Binding-site contacts:
Ligand atom C6 contacts residue PRO108 of chain 1.H at 3.7 Å (hydrophobic).
Ligand atom C5 contacts residue TYR31 of chain 1.H at 3.0 Å (hydrophobic).
Ligand atom O4' contacts residue TYR31 of chain 1.H at 3.6 Å.
Ligand atom C2' contacts residue TYR31 of chain 1.H at 3.5 Å (hydrophobic).
Ligand atom O3' contacts residue ARG32 of chain 1.H at 3.7 Å.
Ligand atom N4 contacts residue GLN130 of chain 1.G at 3.6 Å.
Ligand atom N9 contacts residue TYR31 of chain 1.H at 3.5 Å (h-bond).
Ligand atom C2 contacts residue LYS106 of chain 1.H at 3.6 Å.
Ligand atom O3' contacts residue HIS70 of chain 1.H at 3.3 Å.
Ligand atom C5 contacts residue GLN130 of chain 1.G at 3.5 Å.
Ligand atom O4' contacts residue ARG32 of chain 1.H at 3.1 Å.
Ligand atom N3 contacts residue GLU133 of chain 1.G at 3.1 Å.
Ligand atom C8 contacts residue TYR31 of chain 1.H at 3.5 Å (hydrophobic).
Ligand atom N3 contacts residue TYR31 of chain 1.H at 3.5 Å.
Ligand atom C6 contacts residue TYR31 of chain 1.H at 3.4 Å (hydrophobic).
Ligand atom C2 contacts residue GLU133 of chain 1.G at 3.7 Å.
Ligand atom O3' contacts residue HIS68 of chain 1.H at 3.5 Å (h-bond).
Ligand atom C5' contacts residue TYR131 of chain 1.G at 3.5 Å (hydrophobic).
Ligand atom N7 contacts residue TYR31 of chain 1.H at 3.2 Å (h-bond).
Ligand atom O3' contacts residue TYR31 of chain 1.H at 3.4 Å (h-bond).
Ligand atom O2 contacts residue GLN63 of chain 1.H at 3.1 Å (h-bond).
Ligand atom C4' contacts residue ARG32 of chain 1.H at 3.7 Å.
Ligand atom O4' contacts residue ARG32 of chain 1.H at 2.7 Å (salt-bridge).
Ligand atom C2 contacts residue ARG32 of chain 1.H at 3.6 Å.
Ligand atom O5' contacts residue HIS70 of chain 1.H at 3.0 Å (h-bond).
Ligand atom C1' contacts residue ARG32 of chain 1.H at 3.4 Å.
Ligand atom C5' contacts residue ARG32 of chain 1.H at 3.5 Å.
Ligand atom C4' contacts residue TYR31 of chain 1.H at 3.4 Å (hydrophobic).
Ligand atom C4' contacts residue ARG32 of chain 1.H at 3.5 Å.
Ligand atom N6 contacts residue PRO108 of chain 1.H at 3.6 Å.
Ligand atom O3' contacts residue ASP65 of chain 1.H at 3.0 Å (salt-bridge).
Ligand atom O2 contacts residue ARG32 of chain 1.H at 2.8 Å (salt-bridge).
Ligand atom C5 contacts residue TYR131 of chain 1.G at 3.4 Å (hydrophobic).
Ligand atom C2 contacts residue GLN63 of chain 1.H at 3.7 Å.
Ligand atom C6 contacts residue TYR131 of chain 1.G at 3.3 Å (hydrophobic).
Ligand atom C4' contacts residue HIS68 of chain 1.H at 3.7 Å.
Ligand atom N1 contacts residue PRO108 of chain 1.H at 3.5 Å.
Ligand atom C4 contacts residue TYR31 of chain 1.H at 3.2 Å (hydrophobic).
Ligand atom O2 contacts residue CYS28 of chain 1.H at 3.6 Å (h-bond).
Ligand atom N3 contacts residue ARG32 of chain 1.H at 3.0 Å (salt-bridge).

Sequence of chain 1.G:
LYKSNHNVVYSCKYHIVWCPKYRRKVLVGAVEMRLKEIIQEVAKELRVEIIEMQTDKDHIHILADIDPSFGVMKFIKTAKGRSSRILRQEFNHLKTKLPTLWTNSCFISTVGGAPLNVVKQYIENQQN

Sequence of chain 1.H:
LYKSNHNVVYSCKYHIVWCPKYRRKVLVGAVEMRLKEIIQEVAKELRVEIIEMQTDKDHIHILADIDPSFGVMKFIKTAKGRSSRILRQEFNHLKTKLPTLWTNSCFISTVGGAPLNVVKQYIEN

A small-molecule ligand and the protein it binds are described below.
Small molecule (SMILES): Cc1cn([C@H]2C[C@H](O[P](=O)(O)OC[C@H]3O[C@@H](n4cnc5c(N)ncnc54)C[C@@H]3O[P](=O)(O)OC[C@H]3O[C@@H](n4ccc(N)nc4=O)C[C@@H]3O[P](=O)(O)OC[C@H]3O[C@@H](n4ccc(N)nc4=O)C[C@@H]3O)[C@@H](CO[P](=O)(O)O[C@H]3C[C@H](n4cc(C)c(=O)[nH]c4=O)O[C@@H]3CO[P](=O)(O)O[C@H]3C[C@H](n4cnc5c(N)ncnc54)O[C@@H]3CO)O2)c(=O)[nH]c1=O